Binding-site contacts:
Ligand atom C4 contacts residue ASN282 of chain 1.B at 4.3 Å.
Ligand atom C1 contacts residue ASN282 of chain 1.B at 1.4 Å.
Ligand atom N2 contacts residue ASN282 of chain 1.B at 2.8 Å (h-bond).
Ligand atom C3 contacts residue ASN282 of chain 1.B at 3.7 Å.
Ligand atom C5 contacts residue ASN282 of chain 1.B at 3.7 Å.
Ligand atom C8 contacts residue THR284 of chain 1.B at 4.5 Å.
Ligand atom C2 contacts residue ASN282 of chain 1.B at 2.6 Å.
Ligand atom O5 contacts residue ASN282 of chain 1.B at 2.5 Å (h-bond).
Ligand atom C8 contacts residue ASN282 of chain 1.B at 4.5 Å.
Ligand atom O7 contacts residue ASN282 of chain 1.B at 4.0 Å.
Ligand atom O7 contacts residue THR284 of chain 1.B at 4.0 Å.
Ligand atom C7 contacts residue ASN282 of chain 1.B at 3.6 Å.

This small molecule binds to this protein.
Small molecule (SMILES): CC(=O)N[C@@H]1[C@@H](O)[C@H](O)[C@@H](CO)O[C@H]1O

Sequence of chain 1.B:
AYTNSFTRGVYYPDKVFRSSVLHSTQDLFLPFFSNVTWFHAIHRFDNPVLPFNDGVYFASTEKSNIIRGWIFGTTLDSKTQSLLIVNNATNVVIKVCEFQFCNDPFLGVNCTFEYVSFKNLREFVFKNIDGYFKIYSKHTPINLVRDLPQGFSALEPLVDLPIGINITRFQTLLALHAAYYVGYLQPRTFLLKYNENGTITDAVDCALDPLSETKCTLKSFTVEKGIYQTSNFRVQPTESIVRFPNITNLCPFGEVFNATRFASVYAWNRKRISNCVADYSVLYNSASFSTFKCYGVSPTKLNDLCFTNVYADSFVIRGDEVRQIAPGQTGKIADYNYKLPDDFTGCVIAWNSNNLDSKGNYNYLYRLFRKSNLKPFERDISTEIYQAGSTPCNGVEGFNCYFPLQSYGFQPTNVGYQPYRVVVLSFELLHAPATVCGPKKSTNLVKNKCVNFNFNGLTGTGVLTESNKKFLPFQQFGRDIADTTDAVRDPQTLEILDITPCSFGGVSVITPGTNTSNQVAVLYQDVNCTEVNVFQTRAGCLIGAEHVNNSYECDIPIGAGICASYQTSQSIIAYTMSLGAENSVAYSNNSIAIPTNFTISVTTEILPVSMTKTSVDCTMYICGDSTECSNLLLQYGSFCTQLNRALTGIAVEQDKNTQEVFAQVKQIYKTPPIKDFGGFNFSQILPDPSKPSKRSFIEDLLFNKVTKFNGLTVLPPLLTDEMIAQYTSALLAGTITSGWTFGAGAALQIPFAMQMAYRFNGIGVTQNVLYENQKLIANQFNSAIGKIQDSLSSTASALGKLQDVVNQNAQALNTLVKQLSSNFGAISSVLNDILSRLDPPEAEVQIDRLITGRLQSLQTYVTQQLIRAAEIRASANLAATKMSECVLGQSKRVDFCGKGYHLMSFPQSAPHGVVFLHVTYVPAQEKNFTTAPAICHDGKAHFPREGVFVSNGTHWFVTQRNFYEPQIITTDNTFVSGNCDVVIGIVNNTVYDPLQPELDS